Binding-site contacts:
Ligand atom C5 contacts residue ASN801 of chain 1.A at 3.5 Å.
Ligand atom C1 contacts residue ASN801 of chain 1.A at 1.4 Å.
Ligand atom O5 contacts residue SER803 of chain 1.A at 4.0 Å.
Ligand atom C1 contacts residue SER803 of chain 1.A at 3.9 Å.
Ligand atom C4 contacts residue ASN801 of chain 1.A at 4.3 Å.
Ligand atom O5 contacts residue ASN801 of chain 1.A at 2.3 Å (h-bond).
Ligand atom O6 contacts residue GLN804 of chain 1.A at 2.4 Å (h-bond).
Ligand atom C8 contacts residue ASN801 of chain 1.A at 4.4 Å.
Ligand atom N2 contacts residue ASN801 of chain 1.A at 3.2 Å (h-bond).
Ligand atom C2 contacts residue ASN801 of chain 1.A at 2.7 Å.
Ligand atom O4 contacts residue NAG1 of chain 1.EA at 1.6 Å.
Ligand atom O6 contacts residue SER803 of chain 1.A at 4.3 Å.
Ligand atom C5 contacts residue SER803 of chain 1.A at 4.0 Å.
Ligand atom C5 contacts residue NAG1 of chain 1.EA at 3.6 Å.
Ligand atom C3 contacts residue NAG1 of chain 1.EA at 3.7 Å.
Ligand atom C3 contacts residue ASN801 of chain 1.A at 3.9 Å.
Ligand atom O6 contacts residue NAG1 of chain 1.EA at 3.8 Å.
Ligand atom C7 contacts residue ASN801 of chain 1.A at 4.1 Å.
Ligand atom C6 contacts residue NAG1 of chain 1.EA at 3.7 Å.
Ligand atom C6 contacts residue GLN804 of chain 1.A at 3.8 Å.
Ligand atom O3 contacts residue NAG1 of chain 1.EA at 3.3 Å (h-bond).
Ligand atom C4 contacts residue NAG1 of chain 1.EA at 2.7 Å.

This protein binds this small molecule.
Small molecule (SMILES): CC(=O)N[C@@H]1[C@@H](O)[C@H](O)[C@@H](CO)O[C@H]1O

Sequence of chain 1.A:
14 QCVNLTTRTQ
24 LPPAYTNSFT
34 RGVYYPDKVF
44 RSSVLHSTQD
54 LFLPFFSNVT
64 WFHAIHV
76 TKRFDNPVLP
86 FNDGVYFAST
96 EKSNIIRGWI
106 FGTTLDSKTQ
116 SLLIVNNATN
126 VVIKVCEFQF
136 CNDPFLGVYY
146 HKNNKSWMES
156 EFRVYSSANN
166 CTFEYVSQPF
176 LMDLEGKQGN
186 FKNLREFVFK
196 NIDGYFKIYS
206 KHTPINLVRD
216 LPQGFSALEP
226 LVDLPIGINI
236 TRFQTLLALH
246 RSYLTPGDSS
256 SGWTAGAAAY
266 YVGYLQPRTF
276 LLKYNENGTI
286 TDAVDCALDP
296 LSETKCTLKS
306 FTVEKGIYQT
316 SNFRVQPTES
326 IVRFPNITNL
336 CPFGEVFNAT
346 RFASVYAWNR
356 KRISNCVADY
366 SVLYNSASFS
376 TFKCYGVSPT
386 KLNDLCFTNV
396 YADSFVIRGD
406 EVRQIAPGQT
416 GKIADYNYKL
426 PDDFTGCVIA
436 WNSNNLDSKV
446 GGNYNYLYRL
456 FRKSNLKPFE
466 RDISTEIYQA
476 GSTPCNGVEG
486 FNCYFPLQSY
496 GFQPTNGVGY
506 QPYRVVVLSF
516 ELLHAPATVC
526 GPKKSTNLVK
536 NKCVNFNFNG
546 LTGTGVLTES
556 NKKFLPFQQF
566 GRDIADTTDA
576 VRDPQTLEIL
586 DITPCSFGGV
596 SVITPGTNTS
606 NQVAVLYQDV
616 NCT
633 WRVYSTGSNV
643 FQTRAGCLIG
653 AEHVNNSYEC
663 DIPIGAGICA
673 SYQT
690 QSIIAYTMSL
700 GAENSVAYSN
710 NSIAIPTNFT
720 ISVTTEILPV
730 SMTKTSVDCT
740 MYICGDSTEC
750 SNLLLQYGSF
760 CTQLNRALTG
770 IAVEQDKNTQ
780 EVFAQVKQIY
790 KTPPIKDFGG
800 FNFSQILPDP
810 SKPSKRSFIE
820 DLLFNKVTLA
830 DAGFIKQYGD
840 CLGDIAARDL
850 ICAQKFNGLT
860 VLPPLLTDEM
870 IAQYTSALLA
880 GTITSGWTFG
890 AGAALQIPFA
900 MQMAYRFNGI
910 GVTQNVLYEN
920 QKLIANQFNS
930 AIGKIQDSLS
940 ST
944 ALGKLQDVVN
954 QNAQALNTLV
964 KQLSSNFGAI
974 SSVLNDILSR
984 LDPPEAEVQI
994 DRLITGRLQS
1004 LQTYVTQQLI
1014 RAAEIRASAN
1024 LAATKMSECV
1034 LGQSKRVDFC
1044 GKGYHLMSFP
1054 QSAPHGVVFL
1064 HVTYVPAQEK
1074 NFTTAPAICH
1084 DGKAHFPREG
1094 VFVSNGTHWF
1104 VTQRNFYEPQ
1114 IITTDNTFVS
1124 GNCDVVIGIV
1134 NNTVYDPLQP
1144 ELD